Sequence of chain 1.E:
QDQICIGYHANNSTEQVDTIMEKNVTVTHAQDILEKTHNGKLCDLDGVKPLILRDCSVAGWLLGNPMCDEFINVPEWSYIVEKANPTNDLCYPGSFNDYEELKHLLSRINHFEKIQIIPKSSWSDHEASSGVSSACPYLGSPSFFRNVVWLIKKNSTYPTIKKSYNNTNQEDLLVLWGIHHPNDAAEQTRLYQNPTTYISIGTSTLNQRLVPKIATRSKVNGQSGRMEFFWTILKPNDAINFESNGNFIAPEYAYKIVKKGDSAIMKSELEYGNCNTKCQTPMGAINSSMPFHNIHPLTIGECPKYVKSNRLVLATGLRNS

The protein below binds the small molecule below.
Small molecule (SMILES): CC(=O)N[C@@H]1[C@@H](O)[C@H](O)[C@@H](CO)O[C@H]1O

Binding-site contacts:
Ligand atom C5 contacts residue THR168 of chain 1.E at 4.3 Å.
Ligand atom C7 contacts residue ASN166 of chain 1.E at 3.4 Å.
Ligand atom O7 contacts residue ASN237 of chain 1.E at 3.4 Å (h-bond).
Ligand atom C2 contacts residue ASN166 of chain 1.E at 2.3 Å.
Ligand atom C7 contacts residue ASN237 of chain 1.E at 3.0 Å.
Ligand atom C8 contacts residue ASP238 of chain 1.E at 4.5 Å.
Ligand atom N2 contacts residue ASN237 of chain 1.E at 3.2 Å (h-bond).
Ligand atom O5 contacts residue ASN166 of chain 1.E at 2.4 Å (h-bond).
Ligand atom C3 contacts residue ASN237 of chain 1.E at 4.0 Å.
Ligand atom C3 contacts residue ASN166 of chain 1.E at 3.6 Å.
Ligand atom C8 contacts residue ASN237 of chain 1.E at 3.3 Å.
Ligand atom C1 contacts residue ASN166 of chain 1.E at 1.4 Å.
Ligand atom C4 contacts residue ASN166 of chain 1.E at 4.2 Å.
Ligand atom C8 contacts residue ASN166 of chain 1.E at 3.4 Å.
Ligand atom C2 contacts residue ASN237 of chain 1.E at 4.5 Å.
Ligand atom O5 contacts residue THR168 of chain 1.E at 4.3 Å.
Ligand atom O3 contacts residue ASN237 of chain 1.E at 4.2 Å.
Ligand atom N2 contacts residue ASN166 of chain 1.E at 2.7 Å (h-bond).
Ligand atom C8 contacts residue ALA239 of chain 1.E at 4.1 Å (hydrophobic).
Ligand atom C1 contacts residue THR168 of chain 1.E at 4.2 Å.
Ligand atom C5 contacts residue ASN166 of chain 1.E at 3.7 Å.